Sequence of chain 1.B:
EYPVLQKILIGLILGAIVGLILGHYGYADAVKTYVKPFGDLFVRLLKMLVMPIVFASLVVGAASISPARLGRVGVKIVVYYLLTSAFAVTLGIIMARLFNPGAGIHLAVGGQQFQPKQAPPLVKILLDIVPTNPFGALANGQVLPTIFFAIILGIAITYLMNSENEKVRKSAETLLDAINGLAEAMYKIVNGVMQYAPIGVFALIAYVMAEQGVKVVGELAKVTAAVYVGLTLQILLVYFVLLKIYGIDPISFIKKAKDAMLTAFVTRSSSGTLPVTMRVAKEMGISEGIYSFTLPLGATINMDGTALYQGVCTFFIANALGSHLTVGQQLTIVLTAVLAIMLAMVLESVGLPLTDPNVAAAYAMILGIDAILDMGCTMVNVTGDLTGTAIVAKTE

Binding-site contacts:
Ligand atom N contacts residue ARG276 of chain 1.B at 2.9 Å (salt-bridge).
Ligand atom C contacts residue ASN401 of chain 1.B at 3.3 Å.
Ligand atom O contacts residue THR398 of chain 1.B at 3.4 Å.
Ligand atom OG contacts residue THR314 of chain 1.B at 2.7 Å (h-bond).
Ligand atom OG contacts residue ASN401 of chain 1.B at 4.4 Å.
Ligand atom CB contacts residue THR314 of chain 1.B at 3.4 Å.
Ligand atom CA contacts residue ASP394 of chain 1.B at 4.1 Å.
Ligand atom CA contacts residue ASN401 of chain 1.B at 3.6 Å.
Ligand atom O contacts residue ASN401 of chain 1.B at 4.4 Å.
Ligand atom O contacts residue ARG276 of chain 1.B at 3.4 Å (salt-bridge).
Ligand atom C contacts residue ARG276 of chain 1.B at 4.1 Å.
Ligand atom O contacts residue SER277 of chain 1.B at 3.9 Å.
Ligand atom O contacts residue SER278 of chain 1.B at 2.9 Å (h-bond).
Ligand atom CA contacts residue THR398 of chain 1.B at 3.3 Å.
Ligand atom C contacts residue MET311 of chain 1.B at 4.1 Å (hydrophobic).
Ligand atom CA contacts residue ARG276 of chain 1.B at 4.0 Å.
Ligand atom CB contacts residue ASN401 of chain 1.B at 3.9 Å.
Ligand atom N contacts residue THR398 of chain 1.B at 3.0 Å (h-bond).
Ligand atom CB contacts residue MET311 of chain 1.B at 4.1 Å (hydrophobic).
Ligand atom CA contacts residue THR314 of chain 1.B at 4.0 Å.
Ligand atom OG contacts residue ASP394 of chain 1.B at 3.2 Å (salt-bridge).
Ligand atom C contacts residue THR398 of chain 1.B at 3.7 Å.
Ligand atom N contacts residue ASP394 of chain 1.B at 3.0 Å (salt-bridge).
Ligand atom CA contacts residue SER278 of chain 1.B at 4.3 Å.
Ligand atom C contacts residue SER278 of chain 1.B at 3.0 Å.
Ligand atom CB contacts residue ASP394 of chain 1.B at 4.2 Å.

The protein below binds the small molecule below.
Small molecule (SMILES): N[C@@H](CO)C(=O)O